Binding-site contacts:
Ligand atom C2 contacts residue ASN81 of chain 1.A at 2.4 Å.
Ligand atom C7 contacts residue ASN81 of chain 1.A at 3.4 Å.
Ligand atom C3 contacts residue ASN81 of chain 1.A at 3.8 Å.
Ligand atom C4 contacts residue ASN81 of chain 1.A at 4.2 Å.
Ligand atom C5 contacts residue ASN81 of chain 1.A at 3.7 Å.
Ligand atom N2 contacts residue ASN81 of chain 1.A at 2.8 Å (h-bond).
Ligand atom C8 contacts residue ASN81 of chain 1.A at 4.5 Å.
Ligand atom C1 contacts residue ASN81 of chain 1.A at 1.4 Å.
Ligand atom O5 contacts residue ASN81 of chain 1.A at 2.4 Å (h-bond).
Ligand atom O7 contacts residue ASN81 of chain 1.A at 3.6 Å (h-bond).

This protein binds this small molecule.
Small molecule (SMILES): CC(=O)N[C@@H]1[C@@H](O)[C@H](O)[C@@H](CO)O[C@H]1O

Sequence of chain 1.A:
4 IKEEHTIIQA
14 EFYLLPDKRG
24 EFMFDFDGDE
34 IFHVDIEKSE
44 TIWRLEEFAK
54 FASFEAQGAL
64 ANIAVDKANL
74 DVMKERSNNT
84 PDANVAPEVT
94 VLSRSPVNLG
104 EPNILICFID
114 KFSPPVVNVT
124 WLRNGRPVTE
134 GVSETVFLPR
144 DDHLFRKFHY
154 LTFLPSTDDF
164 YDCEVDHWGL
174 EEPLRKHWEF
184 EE